This small molecule binds to this protein.
Small molecule (SMILES): O=C(CSc1nc2ccccc2[nH]1)Nc1ccc(Cl)cn1

Sequence of chain 1.B:
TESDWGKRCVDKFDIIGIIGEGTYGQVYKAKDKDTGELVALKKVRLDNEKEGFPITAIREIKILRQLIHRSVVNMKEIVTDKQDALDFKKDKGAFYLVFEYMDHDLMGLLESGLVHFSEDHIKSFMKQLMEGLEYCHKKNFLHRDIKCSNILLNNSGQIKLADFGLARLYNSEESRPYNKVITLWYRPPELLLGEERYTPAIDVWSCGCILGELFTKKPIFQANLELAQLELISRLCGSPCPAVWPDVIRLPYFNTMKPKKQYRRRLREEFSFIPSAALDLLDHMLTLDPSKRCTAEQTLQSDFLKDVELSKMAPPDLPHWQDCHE

Binding-site contacts:
Ligand atom C9 contacts residue ILE25 of chain 1.B at 3.7 Å (hydrophobic).
Ligand atom S1 contacts residue ARG628 of chain 1.A at 3.8 Å.
Ligand atom N2 contacts residue MET108 of chain 1.B at 3.7 Å.
Ligand atom C14 contacts residue ILE25 of chain 1.B at 3.5 Å (hydrophobic).
Ligand atom C6 contacts residue LEU158 of chain 1.B at 3.5 Å (hydrophobic).
Ligand atom N4 contacts residue ILE25 of chain 1.B at 3.9 Å.
Ligand atom N1 contacts residue ILE25 of chain 1.B at 4.0 Å.
Ligand atom C13 contacts residue ARG647 of chain 1.A at 3.5 Å.
Ligand atom C8 contacts residue ARG628 of chain 1.A at 3.8 Å.
Ligand atom C7 contacts residue ASP109 of chain 1.B at 3.5 Å.
Ligand atom N3 contacts residue ILE25 of chain 1.B at 3.9 Å.
Ligand atom C12 contacts residue ARG647 of chain 1.A at 3.7 Å.
Ligand atom C2 contacts residue MET108 of chain 1.B at 3.9 Å (hydrophobic).
Ligand atom C7 contacts residue TYR107 of chain 1.B at 3.4 Å (hydrophobic).
Ligand atom N4 contacts residue ARG628 of chain 1.A at 3.1 Å.
Ligand atom C5 contacts residue LEU158 of chain 1.B at 3.6 Å (hydrophobic).
Ligand atom C14 contacts residue ILE24 of chain 1.B at 3.8 Å (hydrophobic).
Ligand atom C12 contacts residue ILE25 of chain 1.B at 3.6 Å (hydrophobic).
Ligand atom C10 contacts residue ARG628 of chain 1.A at 3.5 Å.
Ligand atom S1 contacts residue ASP109 of chain 1.B at 3.1 Å (salt-bridge).
Ligand atom C14 contacts residue ASN607 of chain 1.A at 3.8 Å.
Ligand atom N1 contacts residue MET108 of chain 1.B at 3.0 Å (h-bond).
Ligand atom C12 contacts residue ARG628 of chain 1.A at 3.8 Å.
Ligand atom C1 contacts residue TYR107 of chain 1.B at 3.9 Å (hydrophobic).
Ligand atom N2 contacts residue TYR107 of chain 1.B at 3.8 Å.
Ligand atom C10 contacts residue ILE25 of chain 1.B at 3.3 Å (hydrophobic).
Ligand atom C3 contacts residue GLU106 of chain 1.B at 3.1 Å.
Ligand atom C1 contacts residue MET108 of chain 1.B at 3.4 Å (hydrophobic).
Ligand atom N1 contacts residue TYR107 of chain 1.B at 3.7 Å.
Ligand atom C7 contacts residue MET108 of chain 1.B at 3.1 Å (hydrophobic).
Ligand atom N2 contacts residue ALA46 of chain 1.B at 3.3 Å.
Ligand atom S1 contacts residue HIS110 of chain 1.B at 3.8 Å.
Ligand atom C3 contacts residue ALA46 of chain 1.B at 3.2 Å (hydrophobic).
Ligand atom CL1 contacts residue PHE105 of chain 1.B at 3.4 Å.
Ligand atom C13 contacts residue ILE25 of chain 1.B at 3.6 Å (hydrophobic).
Ligand atom N2 contacts residue GLU106 of chain 1.B at 3.5 Å (salt-bridge).
Ligand atom C11 contacts residue ILE25 of chain 1.B at 3.2 Å (hydrophobic).
Ligand atom N3 contacts residue TYR107 of chain 1.B at 3.8 Å.
Ligand atom C13 contacts residue ILE24 of chain 1.B at 3.3 Å (hydrophobic).
Ligand atom C11 contacts residue ARG628 of chain 1.A at 3.4 Å.

Sequence of chain 1.A:
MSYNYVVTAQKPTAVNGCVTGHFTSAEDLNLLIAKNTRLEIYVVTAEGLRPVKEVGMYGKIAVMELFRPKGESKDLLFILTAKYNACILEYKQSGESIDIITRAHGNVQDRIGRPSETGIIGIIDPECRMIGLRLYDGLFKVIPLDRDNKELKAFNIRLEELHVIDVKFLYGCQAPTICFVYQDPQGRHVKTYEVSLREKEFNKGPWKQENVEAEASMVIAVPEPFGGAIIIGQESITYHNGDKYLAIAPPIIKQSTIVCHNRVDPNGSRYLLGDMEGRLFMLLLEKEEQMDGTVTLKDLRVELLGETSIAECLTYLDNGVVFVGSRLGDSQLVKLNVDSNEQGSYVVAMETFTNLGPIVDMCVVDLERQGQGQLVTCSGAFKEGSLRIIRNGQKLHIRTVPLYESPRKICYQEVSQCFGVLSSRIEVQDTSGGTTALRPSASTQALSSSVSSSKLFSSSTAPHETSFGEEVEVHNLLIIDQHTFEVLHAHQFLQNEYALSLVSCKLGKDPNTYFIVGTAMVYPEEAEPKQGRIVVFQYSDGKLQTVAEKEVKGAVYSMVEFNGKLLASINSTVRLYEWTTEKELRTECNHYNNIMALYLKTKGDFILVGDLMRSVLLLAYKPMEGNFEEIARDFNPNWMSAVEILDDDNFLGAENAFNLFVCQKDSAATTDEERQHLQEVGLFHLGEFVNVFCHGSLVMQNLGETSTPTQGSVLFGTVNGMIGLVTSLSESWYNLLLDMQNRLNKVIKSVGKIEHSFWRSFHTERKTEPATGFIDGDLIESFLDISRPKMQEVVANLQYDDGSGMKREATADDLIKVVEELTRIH